Binding-site contacts:
Ligand atom CAF contacts residue LEU231 of chain 1.B at 3.8 Å (hydrophobic).
Ligand atom NAD contacts residue THR327 of chain 1.B at 3.8 Å.
Ligand atom CAL contacts residue THR327 of chain 1.B at 3.3 Å.
Ligand atom CAI contacts residue LEU58 of chain 1.B at 3.7 Å (hydrophobic).
Ligand atom CBB contacts residue MET381 of chain 1.B at 3.4 Å (hydrophobic).
Ligand atom CAK contacts residue MET233 of chain 1.B at 3.4 Å (hydrophobic).
Ligand atom OAG contacts residue HIS57 of chain 1.B at 2.6 Å (h-bond).
Ligand atom CAT contacts residue PHE261 of chain 1.B at 3.6 Å (hydrophobic).
Ligand atom CAR contacts residue MET381 of chain 1.B at 3.5 Å (hydrophobic).
Ligand atom OAH contacts residue PRO326 of chain 1.B at 3.3 Å (h-bond).
Ligand atom CAB contacts residue PRO326 of chain 1.B at 3.5 Å (hydrophobic).
Ligand atom CAC contacts residue PRO326 of chain 1.B at 3.0 Å (hydrophobic).
Ligand atom CAB contacts residue FAD1 of chain 1.O at 3.7 Å.
Ligand atom OAH contacts residue GLY329 of chain 1.B at 3.3 Å (h-bond).
Ligand atom CAN contacts residue PRO326 of chain 1.B at 3.6 Å (hydrophobic).
Ligand atom OBA contacts residue ALA242 of chain 1.B at 3.3 Å (h-bond).
Ligand atom CAS contacts residue MET381 of chain 1.B at 3.5 Å (hydrophobic).
Ligand atom CAC contacts residue LEU231 of chain 1.B at 3.9 Å (hydrophobic).
Ligand atom CAZ contacts residue PHE261 of chain 1.B at 3.6 Å (hydrophobic).
Ligand atom CAR contacts residue PHE261 of chain 1.B at 3.7 Å (hydrophobic).
Ligand atom CAI contacts residue GLY329 of chain 1.B at 3.7 Å.
Ligand atom NAD contacts residue LEU231 of chain 1.B at 3.4 Å.
Ligand atom CAQ contacts residue MET381 of chain 1.B at 3.7 Å (hydrophobic).
Ligand atom CAI contacts residue TYR106 of chain 1.B at 3.5 Å (hydrophobic).
Ligand atom NAD contacts residue PRO326 of chain 1.B at 3.3 Å (h-bond).
Ligand atom CAI contacts residue FAD1 of chain 1.O at 3.9 Å.
Ligand atom CAQ contacts residue PHE261 of chain 1.B at 3.3 Å (hydrophobic).
Ligand atom CAY contacts residue GLY244 of chain 1.B at 3.6 Å.
Ligand atom OAH contacts residue ASN328 of chain 1.B at 3.6 Å (h-bond).
Ligand atom CAO contacts residue VAL246 of chain 1.B at 3.7 Å (hydrophobic).
Ligand atom CAA contacts residue HIS57 of chain 1.B at 3.6 Å.
Ligand atom CAV contacts residue ALA242 of chain 1.B at 3.8 Å (hydrophobic).
Ligand atom CAE contacts residue PRO326 of chain 1.B at 3.9 Å (hydrophobic).
Ligand atom CAB contacts residue HIS57 of chain 1.B at 3.7 Å.
Ligand atom OAG contacts residue FAD1 of chain 1.O at 3.6 Å.
Ligand atom CAE contacts residue LEU231 of chain 1.B at 3.8 Å (hydrophobic).
Ligand atom CAO contacts residue PHE261 of chain 1.B at 3.6 Å (hydrophobic).
Ligand atom CAT contacts residue ALA209 of chain 1.B at 3.7 Å (hydrophobic).
Ligand atom CAT contacts residue MET381 of chain 1.B at 3.6 Å (hydrophobic).
Ligand atom CAP contacts residue MET381 of chain 1.B at 3.7 Å (hydrophobic).

Sequence of chain 1.B:
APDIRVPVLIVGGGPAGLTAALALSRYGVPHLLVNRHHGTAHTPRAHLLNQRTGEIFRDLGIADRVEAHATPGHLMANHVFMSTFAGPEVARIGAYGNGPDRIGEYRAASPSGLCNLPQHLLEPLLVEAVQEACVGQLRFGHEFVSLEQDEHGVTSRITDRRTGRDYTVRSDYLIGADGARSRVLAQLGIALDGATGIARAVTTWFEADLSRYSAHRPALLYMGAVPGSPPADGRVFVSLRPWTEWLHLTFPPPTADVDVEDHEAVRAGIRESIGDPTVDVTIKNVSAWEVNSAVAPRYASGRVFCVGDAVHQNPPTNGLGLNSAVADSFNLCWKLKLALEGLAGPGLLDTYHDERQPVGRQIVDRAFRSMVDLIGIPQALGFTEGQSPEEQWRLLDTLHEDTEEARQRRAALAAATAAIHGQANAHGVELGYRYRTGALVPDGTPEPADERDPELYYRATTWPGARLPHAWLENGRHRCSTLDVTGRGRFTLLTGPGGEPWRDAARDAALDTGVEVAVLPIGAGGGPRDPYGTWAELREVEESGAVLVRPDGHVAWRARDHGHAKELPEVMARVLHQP

A small-molecule ligand and the protein it binds are described below.
Small molecule (SMILES): C/C=C(\C)[C@H](O)[C@H](C)/C=C(C)/C=C/C/C(C)=C/Cc1nc(OC)cc(O)c1C